Sequence of chain 25.A:
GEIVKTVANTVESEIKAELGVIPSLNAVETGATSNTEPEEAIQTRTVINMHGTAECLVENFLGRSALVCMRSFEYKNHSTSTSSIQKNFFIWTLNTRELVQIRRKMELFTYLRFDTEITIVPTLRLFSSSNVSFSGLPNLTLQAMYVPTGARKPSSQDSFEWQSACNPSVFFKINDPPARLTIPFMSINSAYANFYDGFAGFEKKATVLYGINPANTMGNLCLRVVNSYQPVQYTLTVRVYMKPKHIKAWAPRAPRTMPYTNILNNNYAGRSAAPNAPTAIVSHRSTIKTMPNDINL

This protein binds this small molecule.
Small molecule (SMILES): Cc1cc(CCCOc2c(C)cc(-c3noc(C(F)(F)F)n3)cc2C)on1

Sequence of chain 25.C:
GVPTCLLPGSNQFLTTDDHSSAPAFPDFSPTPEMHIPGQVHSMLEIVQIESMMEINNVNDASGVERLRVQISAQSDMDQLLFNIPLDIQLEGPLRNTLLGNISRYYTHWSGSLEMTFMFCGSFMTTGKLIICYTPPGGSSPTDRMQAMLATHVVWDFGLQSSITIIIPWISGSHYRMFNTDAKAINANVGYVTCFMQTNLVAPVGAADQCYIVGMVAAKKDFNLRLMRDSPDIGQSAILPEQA

Binding-site contacts:
Ligand atom N1A contacts residue LEU226 of chain 25.A at 3.6 Å.
Ligand atom F2 contacts residue VAL175 of chain 25.A at 3.2 Å.
Ligand atom O1B contacts residue LEU99 of chain 25.A at 3.6 Å.
Ligand atom O1 contacts residue PHE119 of chain 25.A at 3.5 Å.
Ligand atom CM4 contacts residue LEU186 of chain 25.A at 3.8 Å (hydrophobic).
Ligand atom CM2 contacts residue LEU99 of chain 25.A at 3.3 Å (hydrophobic).
Ligand atom C3A contacts residue LEU226 of chain 25.A at 3.8 Å (hydrophobic).
Ligand atom CM4 contacts residue PRO173 of chain 25.A at 3.7 Å (hydrophobic).
Ligand atom F3 contacts residue MET150 of chain 25.A at 3.8 Å.
Ligand atom CM2 contacts residue ILE188 of chain 25.A at 3.6 Å (hydrophobic).
Ligand atom C2B contacts residue ILE188 of chain 25.A at 3.7 Å (hydrophobic).
Ligand atom N3A contacts residue TYR151 of chain 25.A at 3.6 Å.
Ligand atom C2A contacts residue LEU226 of chain 25.A at 3.8 Å (hydrophobic).
Ligand atom C5B contacts residue ILE123 of chain 25.A at 3.7 Å (hydrophobic).
Ligand atom N2 contacts residue PHE119 of chain 25.A at 3.5 Å.
Ligand atom C6B contacts residue ILE123 of chain 25.A at 3.8 Å (hydrophobic).
Ligand atom C6B contacts residue LEU99 of chain 25.A at 3.9 Å (hydrophobic).
Ligand atom F2 contacts residue SER174 of chain 25.A at 3.7 Å.
Ligand atom C3B contacts residue ILE188 of chain 25.A at 3.5 Å (hydrophobic).
Ligand atom F3 contacts residue PRO173 of chain 25.A at 2.6 Å.
Ligand atom O1A contacts residue LEU226 of chain 25.A at 3.6 Å.
Ligand atom C3 contacts residue THR101 of chain 25.A at 3.8 Å.
Ligand atom C1B contacts residue LEU99 of chain 25.A at 3.6 Å (hydrophobic).
Ligand atom C2B contacts residue LEU99 of chain 25.A at 3.4 Å (hydrophobic).
Ligand atom CM6 contacts residue ILE123 of chain 25.A at 3.8 Å (hydrophobic).
Ligand atom N2 contacts residue TYR197 of chain 25.A at 3.4 Å.
Ligand atom CM3 contacts residue THR101 of chain 25.A at 3.8 Å.
Ligand atom O1 contacts residue TYR197 of chain 25.A at 3.3 Å.
Ligand atom CM2 contacts residue MET191 of chain 25.A at 3.4 Å (hydrophobic).
Ligand atom F1 contacts residue LEU186 of chain 25.A at 3.1 Å.
Ligand atom F3 contacts residue ALA149 of chain 25.A at 3.6 Å.
Ligand atom C4 contacts residue THR101 of chain 25.A at 3.8 Å.
Ligand atom CM4 contacts residue ALA149 of chain 25.A at 3.6 Å (hydrophobic).
Ligand atom C3A contacts residue LEU186 of chain 25.A at 3.8 Å (hydrophobic).
Ligand atom F3 contacts residue TYR151 of chain 25.A at 2.9 Å.
Ligand atom F2 contacts residue ALA149 of chain 25.A at 2.5 Å.
Ligand atom CM6 contacts residue TRP97 of chain 25.A at 3.6 Å (hydrophobic).
Ligand atom O1A contacts residue LEU186 of chain 25.A at 3.7 Å.
Ligand atom F3 contacts residue SER174 of chain 25.A at 3.8 Å.
Ligand atom C3C contacts residue THR121 of chain 25.A at 3.7 Å.

Sequence of chain 26.C:
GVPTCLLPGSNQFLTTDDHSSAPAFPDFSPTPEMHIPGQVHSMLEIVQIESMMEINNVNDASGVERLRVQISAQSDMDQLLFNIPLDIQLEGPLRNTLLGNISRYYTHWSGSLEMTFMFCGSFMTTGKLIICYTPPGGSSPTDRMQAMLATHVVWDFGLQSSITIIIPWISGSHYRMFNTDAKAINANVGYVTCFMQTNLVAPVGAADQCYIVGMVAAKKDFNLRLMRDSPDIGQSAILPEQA